Binding-site contacts:
Ligand atom C8 contacts residue SER242 of chain 1.B at 4.2 Å.
Ligand atom C5 contacts residue ASN227 of chain 1.B at 3.0 Å.
Ligand atom C7 contacts residue ASN227 of chain 1.B at 4.4 Å.
Ligand atom N2 contacts residue ASN227 of chain 1.B at 3.4 Å (h-bond).
Ligand atom C2 contacts residue ASN227 of chain 1.B at 2.5 Å.
Ligand atom C1 contacts residue ASN227 of chain 1.B at 1.4 Å.
Ligand atom O7 contacts residue ASN227 of chain 1.B at 4.3 Å.
Ligand atom C4 contacts residue ASN227 of chain 1.B at 3.6 Å.
Ligand atom N2 contacts residue SER242 of chain 1.B at 3.1 Å (h-bond).
Ligand atom O6 contacts residue ASN303 of chain 1.B at 4.2 Å.
Ligand atom C2 contacts residue SER242 of chain 1.B at 4.3 Å.
Ligand atom O5 contacts residue ASN227 of chain 1.B at 2.4 Å (h-bond).
Ligand atom C3 contacts residue ASN227 of chain 1.B at 3.6 Å.
Ligand atom C7 contacts residue SER242 of chain 1.B at 3.3 Å.
Ligand atom C6 contacts residue ASN227 of chain 1.B at 2.7 Å.
Ligand atom O6 contacts residue ASN227 of chain 1.B at 3.5 Å (h-bond).
Ligand atom O7 contacts residue SER242 of chain 1.B at 3.5 Å (h-bond).

Sequence of chain 1.B:
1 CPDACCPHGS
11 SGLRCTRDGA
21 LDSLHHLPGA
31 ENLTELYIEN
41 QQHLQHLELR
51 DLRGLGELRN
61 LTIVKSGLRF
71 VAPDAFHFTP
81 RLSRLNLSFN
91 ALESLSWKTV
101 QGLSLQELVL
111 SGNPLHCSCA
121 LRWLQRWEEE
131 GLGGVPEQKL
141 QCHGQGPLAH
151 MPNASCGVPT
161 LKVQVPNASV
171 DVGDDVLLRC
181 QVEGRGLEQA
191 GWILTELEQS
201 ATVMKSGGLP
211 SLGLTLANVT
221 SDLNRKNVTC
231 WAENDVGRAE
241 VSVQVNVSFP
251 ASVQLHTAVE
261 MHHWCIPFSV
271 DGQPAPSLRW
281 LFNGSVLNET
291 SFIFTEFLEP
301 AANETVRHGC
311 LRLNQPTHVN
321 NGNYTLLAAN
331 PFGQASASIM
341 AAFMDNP

This small molecule binds to this protein.
Small molecule (SMILES): CC(=O)N[C@H]1[C@@H](O[C@H]2[C@H](O)[C@@H](NC(C)=O)CO[C@@H]2CO)O[C@H](CO)[C@@H](O[C@H]2O[C@H](CO)[C@@H](O)[C@H](O)[C@@H]2O)[C@@H]1O